Binding-site contacts:
Ligand atom C4 contacts residue ASN294 of chain 1.A at 4.2 Å.
Ligand atom C5 contacts residue SER41 of chain 1.A at 3.9 Å.
Ligand atom O5 contacts residue SER41 of chain 1.A at 3.8 Å.
Ligand atom C6 contacts residue SER41 of chain 1.A at 4.4 Å.
Ligand atom O5 contacts residue GLY310 of chain 1.A at 3.2 Å.
Ligand atom C1 contacts residue GLY310 of chain 1.A at 4.0 Å.
Ligand atom C6 contacts residue GLY310 of chain 1.A at 3.7 Å.
Ligand atom C8 contacts residue ASN294 of chain 1.A at 3.7 Å.
Ligand atom C3 contacts residue ASN294 of chain 1.A at 3.8 Å.
Ligand atom C5 contacts residue ASN294 of chain 1.A at 3.7 Å.
Ligand atom C5 contacts residue GLY310 of chain 1.A at 4.3 Å.
Ligand atom O6 contacts residue SER41 of chain 1.A at 3.4 Å (h-bond).
Ligand atom C1 contacts residue ASN294 of chain 1.A at 1.4 Å.
Ligand atom O5 contacts residue ASN294 of chain 1.A at 2.4 Å (h-bond).
Ligand atom O6 contacts residue GLY310 of chain 1.A at 2.7 Å (h-bond).
Ligand atom C7 contacts residue ASN294 of chain 1.A at 3.5 Å.
Ligand atom C1 contacts residue SER41 of chain 1.A at 3.9 Å.
Ligand atom O7 contacts residue ASN294 of chain 1.A at 3.3 Å (h-bond).
Ligand atom N2 contacts residue ASN294 of chain 1.A at 2.9 Å (h-bond).
Ligand atom C2 contacts residue ASN294 of chain 1.A at 2.4 Å.
Ligand atom O7 contacts residue ILE295 of chain 1.A at 4.5 Å.

Sequence of chain 1.A:
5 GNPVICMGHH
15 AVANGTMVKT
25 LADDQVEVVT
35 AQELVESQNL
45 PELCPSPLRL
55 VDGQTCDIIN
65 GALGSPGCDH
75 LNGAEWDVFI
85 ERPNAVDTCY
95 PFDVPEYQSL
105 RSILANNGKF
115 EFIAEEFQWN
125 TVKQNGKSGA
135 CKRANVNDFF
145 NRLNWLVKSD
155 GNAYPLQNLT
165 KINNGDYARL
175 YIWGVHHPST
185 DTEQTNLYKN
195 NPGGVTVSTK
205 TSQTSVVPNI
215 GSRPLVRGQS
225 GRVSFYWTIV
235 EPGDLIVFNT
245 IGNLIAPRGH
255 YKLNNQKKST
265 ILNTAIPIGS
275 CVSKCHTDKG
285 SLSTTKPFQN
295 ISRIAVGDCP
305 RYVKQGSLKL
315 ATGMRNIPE

The small molecule below binds the protein below.
Small molecule (SMILES): CC(=O)N[C@@H]1[C@@H](O)[C@H](O)[C@@H](CO)O[C@H]1O